Sequence of chain 1.B:
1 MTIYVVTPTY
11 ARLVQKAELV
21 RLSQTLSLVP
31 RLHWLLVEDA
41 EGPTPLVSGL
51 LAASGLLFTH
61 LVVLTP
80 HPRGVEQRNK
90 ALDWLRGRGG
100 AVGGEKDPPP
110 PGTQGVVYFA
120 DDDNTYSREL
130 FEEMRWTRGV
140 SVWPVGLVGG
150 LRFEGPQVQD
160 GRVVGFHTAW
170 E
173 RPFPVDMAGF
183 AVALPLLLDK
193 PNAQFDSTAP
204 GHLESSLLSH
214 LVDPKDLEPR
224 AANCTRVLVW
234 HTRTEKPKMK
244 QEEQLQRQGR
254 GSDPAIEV

Binding-site contacts:
Ligand atom PB contacts residue ARG236 of chain 1.B at 3.2 Å.
Ligand atom O3D contacts residue ASP120 of chain 1.B at 3.3 Å.
Ligand atom C3D contacts residue ASP121 of chain 1.B at 3.5 Å.
Ligand atom O3B contacts residue HIS234 of chain 1.B at 3.3 Å (h-bond).
Ligand atom O2' contacts residue ASP120 of chain 1.B at 3.5 Å (salt-bridge).
Ligand atom C2' contacts residue ASP178 of chain 1.B at 3.4 Å.
Ligand atom C2 contacts residue TYR10 of chain 1.B at 3.5 Å (hydrophobic).
Ligand atom O2' contacts residue HIS234 of chain 1.B at 2.9 Å (h-bond).
Ligand atom O2D contacts residue PRO8 of chain 1.B at 3.1 Å (h-bond).
Ligand atom C4D contacts residue ASP120 of chain 1.B at 3.5 Å.
Ligand atom C3' contacts residue ASP120 of chain 1.B at 3.0 Å.
Ligand atom O4' contacts residue ARG87 of chain 1.B at 3.0 Å (salt-bridge).
Ligand atom PB contacts residue MN1 of chain 1.E at 3.3 Å.
Ligand atom O2D contacts residue ASP121 of chain 1.B at 2.9 Å (salt-bridge).
Ligand atom O3D contacts residue PRO8 of chain 1.B at 2.7 Å (h-bond).
Ligand atom O4 contacts residue ASP39 of chain 1.B at 3.5 Å (salt-bridge).
Ligand atom N3 contacts residue ASP39 of chain 1.B at 2.9 Å (salt-bridge).
Ligand atom O1B contacts residue MN1 of chain 1.E at 2.1 Å.
Ligand atom PA contacts residue MN1 of chain 1.E at 3.4 Å.
Ligand atom O2B contacts residue ARG236 of chain 1.B at 3.2 Å (salt-bridge).
Ligand atom O3' contacts residue MET179 of chain 1.B at 3.0 Å.
Ligand atom C6 contacts residue TYR10 of chain 1.B at 3.4 Å (hydrophobic).
Ligand atom O2D contacts residue TYR10 of chain 1.B at 3.3 Å.
Ligand atom C5 contacts residue ARG82 of chain 1.B at 3.5 Å.
Ligand atom O3' contacts residue ASP120 of chain 1.B at 2.8 Å (salt-bridge).
Ligand atom C5D contacts residue ASP120 of chain 1.B at 3.4 Å.
Ligand atom O1B contacts residue ARG236 of chain 1.B at 2.7 Å (salt-bridge).
Ligand atom O1B contacts residue HIS234 of chain 1.B at 3.2 Å.
Ligand atom O4D contacts residue PRO8 of chain 1.B at 3.5 Å.
Ligand atom O4' contacts residue ARG82 of chain 1.B at 3.1 Å (salt-bridge).
Ligand atom O'P contacts residue PRO81 of chain 1.B at 3.3 Å.
Ligand atom N1 contacts residue TYR10 of chain 1.B at 3.5 Å.
Ligand atom O2 contacts residue ASP39 of chain 1.B at 3.5 Å.
Ligand atom O3D contacts residue ASP121 of chain 1.B at 2.9 Å (salt-bridge).
Ligand atom O2' contacts residue ASP178 of chain 1.B at 2.6 Å (salt-bridge).
Ligand atom O1A contacts residue ASP122 of chain 1.B at 3.1 Å (salt-bridge).
Ligand atom O1A contacts residue MN1 of chain 1.E at 2.1 Å.
Ligand atom O3' contacts residue ARG87 of chain 1.B at 3.4 Å (salt-bridge).
Ligand atom O'P contacts residue ARG82 of chain 1.B at 3.0 Å (salt-bridge).
Ligand atom O3A contacts residue ARG236 of chain 1.B at 3.5 Å (salt-bridge).

The protein below binds the small molecule below.
Small molecule (SMILES): O=C(O)[C@H]1O[C@H](O[P](=O)(O)O[P](=O)(O)OC[C@H]2O[C@@H](n3ccc(=O)[nH]c3=O)[C@H](O)[C@@H]2O)[C@H](O)[C@@H](O)[C@@H]1O